This small molecule binds to this protein.
Small molecule (SMILES): CC(=O)N[C@@H]1[C@@H](O)[C@H](O)[C@@H](CO)O[C@H]1O

Binding-site contacts:
Ligand atom C7 contacts residue ASN289 of chain 1.K at 3.6 Å.
Ligand atom C1 contacts residue ASN289 of chain 1.K at 1.4 Å.
Ligand atom C8 contacts residue HIS39 of chain 1.K at 4.1 Å.
Ligand atom N2 contacts residue ASN289 of chain 1.K at 2.9 Å (h-bond).
Ligand atom C3 contacts residue ASN289 of chain 1.K at 3.9 Å.
Ligand atom C2 contacts residue ASN289 of chain 1.K at 2.6 Å.
Ligand atom C4 contacts residue ASN289 of chain 1.K at 4.3 Å.
Ligand atom C5 contacts residue ASN289 of chain 1.K at 3.6 Å.
Ligand atom O7 contacts residue ASN289 of chain 1.K at 3.6 Å.
Ligand atom O7 contacts residue LYS38 of chain 1.K at 4.1 Å.
Ligand atom O5 contacts residue ASN289 of chain 1.K at 2.4 Å (h-bond).
Ligand atom C8 contacts residue LYS38 of chain 1.K at 3.9 Å.

Sequence of chain 1.K:
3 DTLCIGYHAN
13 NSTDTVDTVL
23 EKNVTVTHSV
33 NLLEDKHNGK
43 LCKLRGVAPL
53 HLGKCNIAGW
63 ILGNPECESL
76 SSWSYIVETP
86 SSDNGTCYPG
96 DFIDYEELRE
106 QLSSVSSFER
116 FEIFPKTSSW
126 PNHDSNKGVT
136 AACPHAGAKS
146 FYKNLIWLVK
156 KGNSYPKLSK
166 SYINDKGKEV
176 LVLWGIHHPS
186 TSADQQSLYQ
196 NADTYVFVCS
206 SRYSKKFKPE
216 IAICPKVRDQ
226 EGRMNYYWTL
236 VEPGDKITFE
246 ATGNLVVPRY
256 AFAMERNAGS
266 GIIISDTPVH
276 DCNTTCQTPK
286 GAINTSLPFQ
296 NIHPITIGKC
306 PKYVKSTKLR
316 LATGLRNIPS